Sequence of chain 1.B:
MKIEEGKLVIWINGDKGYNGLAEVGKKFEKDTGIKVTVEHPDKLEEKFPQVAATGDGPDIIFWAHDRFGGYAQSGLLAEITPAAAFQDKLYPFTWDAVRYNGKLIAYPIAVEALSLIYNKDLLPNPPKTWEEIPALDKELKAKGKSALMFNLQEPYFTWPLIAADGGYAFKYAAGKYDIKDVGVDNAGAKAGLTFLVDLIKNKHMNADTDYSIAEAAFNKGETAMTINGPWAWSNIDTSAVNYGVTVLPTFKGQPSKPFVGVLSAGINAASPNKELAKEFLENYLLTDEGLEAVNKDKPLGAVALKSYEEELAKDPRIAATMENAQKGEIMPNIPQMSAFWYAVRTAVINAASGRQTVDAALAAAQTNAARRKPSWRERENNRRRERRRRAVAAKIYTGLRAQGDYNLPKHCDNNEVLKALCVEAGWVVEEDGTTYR

Binding-site contacts:
Ligand atom C4 contacts residue ARG67 of chain 1.B at 4.0 Å.
Ligand atom C4 contacts residue TRP341 of chain 1.B at 3.5 Å (hydrophobic).
Ligand atom C6 contacts residue PHE157 of chain 1.B at 4.0 Å (hydrophobic).
Ligand atom C6 contacts residue TYR156 of chain 1.B at 3.8 Å (hydrophobic).
Ligand atom C1 contacts residue LYS16 of chain 1.B at 3.5 Å.
Ligand atom O1 contacts residue LYS16 of chain 1.B at 3.1 Å (salt-bridge).
Ligand atom C1 contacts residue ASP15 of chain 1.B at 3.6 Å.
Ligand atom C3 contacts residue ASP66 of chain 1.B at 3.5 Å.
Ligand atom O2 contacts residue MET331 of chain 1.B at 3.9 Å.
Ligand atom O1 contacts residue ASN13 of chain 1.B at 3.5 Å (h-bond).
Ligand atom C2 contacts residue ASP66 of chain 1.B at 3.4 Å.
Ligand atom C2 contacts residue TRP231 of chain 1.B at 3.8 Å (hydrophobic).
Ligand atom O3 contacts residue ARG67 of chain 1.B at 3.0 Å (salt-bridge).
Ligand atom C6 contacts residue TRP341 of chain 1.B at 3.7 Å (hydrophobic).
Ligand atom C3 contacts residue TRP63 of chain 1.B at 3.7 Å (hydrophobic).
Ligand atom C6 contacts residue PRO155 of chain 1.B at 3.8 Å (hydrophobic).
Ligand atom O1 contacts residue ASP15 of chain 1.B at 2.9 Å (salt-bridge).
Ligand atom C2 contacts residue LYS16 of chain 1.B at 3.5 Å.
Ligand atom O3 contacts residue TRP63 of chain 1.B at 3.4 Å (h-bond).
Ligand atom C4 contacts residue TYR156 of chain 1.B at 3.9 Å (hydrophobic).
Ligand atom C1 contacts residue TRP231 of chain 1.B at 3.7 Å (hydrophobic).
Ligand atom O2 contacts residue ASP66 of chain 1.B at 2.6 Å (salt-bridge).
Ligand atom O3 contacts residue ASP66 of chain 1.B at 2.6 Å (salt-bridge).
Ligand atom O6 contacts residue GLU154 of chain 1.B at 2.8 Å (salt-bridge).
Ligand atom O3 contacts residue ALA64 of chain 1.B at 3.4 Å.
Ligand atom O4 contacts residue ARG67 of chain 1.B at 3.0 Å (salt-bridge).
Ligand atom O2 contacts residue GLU112 of chain 1.B at 2.7 Å (salt-bridge).
Ligand atom O4 contacts residue TRP341 of chain 1.B at 3.9 Å.
Ligand atom O6 contacts residue PHE157 of chain 1.B at 3.9 Å.
Ligand atom O2 contacts residue ALA64 of chain 1.B at 3.4 Å.
Ligand atom O6 contacts residue TYR156 of chain 1.B at 3.0 Å (h-bond).
Ligand atom O2 contacts residue LYS16 of chain 1.B at 2.4 Å (salt-bridge).
Ligand atom O6 contacts residue PRO155 of chain 1.B at 3.3 Å.
Ligand atom O2 contacts residue TRP63 of chain 1.B at 3.5 Å (h-bond).
Ligand atom O5 contacts residue TYR156 of chain 1.B at 3.2 Å.
Ligand atom C2 contacts residue GLU112 of chain 1.B at 3.4 Å.
Ligand atom C1 contacts residue TYR156 of chain 1.B at 3.6 Å (hydrophobic).
Ligand atom C6 contacts residue GLU154 of chain 1.B at 3.4 Å.
Ligand atom O3 contacts residue TRP341 of chain 1.B at 3.8 Å.
Ligand atom O3 contacts residue GLU112 of chain 1.B at 3.6 Å.

The protein below binds the small molecule below.
Small molecule (SMILES): OC[C@H]1O[C@H](O[C@H]2[C@H](O)[C@@H](O)[C@@H](O)O[C@@H]2CO)[C@H](O)[C@@H](O)[C@@H]1O